Sequence of chain 1.A:
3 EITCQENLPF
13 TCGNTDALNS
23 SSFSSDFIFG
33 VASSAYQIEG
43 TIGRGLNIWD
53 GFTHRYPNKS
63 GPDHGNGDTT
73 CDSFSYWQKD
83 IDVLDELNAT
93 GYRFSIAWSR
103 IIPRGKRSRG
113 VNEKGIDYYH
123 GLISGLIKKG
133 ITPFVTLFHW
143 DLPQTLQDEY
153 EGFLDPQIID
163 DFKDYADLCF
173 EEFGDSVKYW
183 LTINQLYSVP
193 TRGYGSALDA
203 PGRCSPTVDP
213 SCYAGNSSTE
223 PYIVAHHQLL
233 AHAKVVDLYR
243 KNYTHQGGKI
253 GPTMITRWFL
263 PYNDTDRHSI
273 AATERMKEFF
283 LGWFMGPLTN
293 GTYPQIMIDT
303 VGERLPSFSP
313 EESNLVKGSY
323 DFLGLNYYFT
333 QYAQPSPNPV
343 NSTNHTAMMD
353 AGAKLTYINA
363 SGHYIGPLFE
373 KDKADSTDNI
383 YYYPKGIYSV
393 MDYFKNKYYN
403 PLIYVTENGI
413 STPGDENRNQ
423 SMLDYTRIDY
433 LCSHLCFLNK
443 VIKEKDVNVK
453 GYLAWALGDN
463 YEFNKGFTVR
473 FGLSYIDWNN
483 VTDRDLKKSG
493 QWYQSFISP

Binding-site contacts:
Ligand atom C1 contacts residue ASN292 of chain 1.A at 1.8 Å.
Ligand atom O6 contacts residue ILE300 of chain 1.A at 3.8 Å.
Ligand atom N2 contacts residue ASN292 of chain 1.A at 3.0 Å (h-bond).
Ligand atom N2 contacts residue THR294 of chain 1.A at 4.3 Å.
Ligand atom C6 contacts residue THR294 of chain 1.A at 4.1 Å.
Ligand atom C5 contacts residue THR294 of chain 1.A at 4.4 Å.
Ligand atom O4 contacts residue ILE300 of chain 1.A at 4.3 Å.
Ligand atom O6 contacts residue GLN297 of chain 1.A at 2.6 Å (h-bond).
Ligand atom O7 contacts residue ASN292 of chain 1.A at 3.6 Å.
Ligand atom C6 contacts residue GLN297 of chain 1.A at 3.8 Å.
Ligand atom C6 contacts residue GLN297 of chain 1.A at 3.3 Å.
Ligand atom C2 contacts residue THR294 of chain 1.A at 3.7 Å.
Ligand atom O6 contacts residue ILE300 of chain 1.A at 4.0 Å.
Ligand atom O6 contacts residue GLN297 of chain 1.A at 3.0 Å (h-bond).
Ligand atom O7 contacts residue TYR295 of chain 1.A at 4.4 Å.
Ligand atom C2 contacts residue ASN292 of chain 1.A at 2.6 Å.
Ligand atom C4 contacts residue ASN292 of chain 1.A at 4.3 Å.
Ligand atom O7 contacts residue THR294 of chain 1.A at 3.5 Å (h-bond).
Ligand atom C7 contacts residue THR294 of chain 1.A at 4.2 Å.
Ligand atom O5 contacts residue THR294 of chain 1.A at 3.5 Å.
Ligand atom C8 contacts residue ASN292 of chain 1.A at 4.5 Å.
Ligand atom O3 contacts residue GLN297 of chain 1.A at 3.0 Å (h-bond).
Ligand atom C3 contacts residue ASN292 of chain 1.A at 3.9 Å.
Ligand atom O5 contacts residue ASN292 of chain 1.A at 2.4 Å (h-bond).
Ligand atom C7 contacts residue ASN292 of chain 1.A at 3.4 Å.
Ligand atom C1 contacts residue THR294 of chain 1.A at 3.7 Å.
Ligand atom O2 contacts residue GLN297 of chain 1.A at 3.7 Å.
Ligand atom C2 contacts residue GLN297 of chain 1.A at 4.3 Å.
Ligand atom C3 contacts residue GLN297 of chain 1.A at 3.5 Å.
Ligand atom C5 contacts residue ASN292 of chain 1.A at 3.7 Å.
Ligand atom C6 contacts residue ILE300 of chain 1.A at 3.5 Å (hydrophobic).

This small molecule binds to this protein.
Small molecule (SMILES): CC(=O)N[C@H]1[C@H](O[C@H]2[C@H](O[C@@H]3O[C@@H](C)[C@@H](O)[C@@H](O)[C@@H]3O)[C@@H](NC(C)=O)CO[C@@H]2CO)O[C@H](CO)[C@@H](O[C@@H]2O[C@H](CO[C@H]3O[C@@H](CO)[C@@H](O)[C@H](O)[C@@H]3O)[C@@H](O)[C@H](O[C@H]3O[C@H](CO)[C@@H](O)[C@H](O)[C@@H]3O)[C@@H]2O[C@@H]2OC[C@@H](O)[C@H](O)[C@H]2O)[C@@H]1O